Sequence of chain 1.H:
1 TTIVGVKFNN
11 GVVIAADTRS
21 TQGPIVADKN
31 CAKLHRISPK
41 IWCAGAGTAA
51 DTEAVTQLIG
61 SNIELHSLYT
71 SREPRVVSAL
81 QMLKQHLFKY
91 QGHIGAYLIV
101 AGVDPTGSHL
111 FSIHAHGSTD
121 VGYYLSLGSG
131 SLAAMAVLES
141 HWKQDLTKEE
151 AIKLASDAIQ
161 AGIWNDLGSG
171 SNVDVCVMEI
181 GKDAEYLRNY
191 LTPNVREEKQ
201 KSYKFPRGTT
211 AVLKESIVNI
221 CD

Sequence of chain 1.Z:
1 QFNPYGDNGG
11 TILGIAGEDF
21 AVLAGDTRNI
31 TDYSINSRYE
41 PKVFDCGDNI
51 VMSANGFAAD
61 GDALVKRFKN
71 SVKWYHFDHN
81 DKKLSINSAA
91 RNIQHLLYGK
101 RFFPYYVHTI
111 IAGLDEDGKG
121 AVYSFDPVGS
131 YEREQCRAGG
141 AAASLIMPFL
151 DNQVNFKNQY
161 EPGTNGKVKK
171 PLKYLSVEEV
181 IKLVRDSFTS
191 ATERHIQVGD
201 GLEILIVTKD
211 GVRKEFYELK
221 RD

Binding-site contacts:
Ligand atom C6 contacts residue GLY47 of chain 1.H at 3.5 Å.
Ligand atom C16 contacts residue THR1 of chain 1.H at 3.5 Å.
Ligand atom C20 contacts residue THR21 of chain 1.H at 3.0 Å.
Ligand atom C11 contacts residue GLY47 of chain 1.H at 3.8 Å.
Ligand atom O17 contacts residue THR21 of chain 1.H at 3.5 Å (h-bond).
Ligand atom N8 contacts residue GLY47 of chain 1.H at 3.0 Å (h-bond).
Ligand atom N8 contacts residue THR1 of chain 1.H at 3.7 Å.
Ligand atom C4 contacts residue GLY168 of chain 1.H at 3.0 Å.
Ligand atom C20 contacts residue TYR33 of chain 1.Z at 3.8 Å (hydrophobic).
Ligand atom O2 contacts residue THR1 of chain 1.H at 3.5 Å (h-bond).
Ligand atom C10 contacts residue THR1 of chain 1.H at 3.0 Å.
Ligand atom C15 contacts residue GLY45 of chain 1.H at 3.4 Å.
Ligand atom C3 contacts residue THR21 of chain 1.H at 3.9 Å.
Ligand atom C16 contacts residue GLY45 of chain 1.H at 3.6 Å.
Ligand atom C9 contacts residue THR1 of chain 1.H at 2.5 Å.
Ligand atom C14 contacts residue ALA49 of chain 1.H at 3.8 Å (hydrophobic).
Ligand atom C5 contacts residue THR21 of chain 1.H at 3.3 Å.
Ligand atom C4 contacts residue ARG19 of chain 1.H at 3.9 Å.
Ligand atom C1 contacts residue TYR33 of chain 1.Z at 3.5 Å (hydrophobic).
Ligand atom O19 contacts residue GLY47 of chain 1.H at 3.1 Å (h-bond).
Ligand atom C14 contacts residue GLY45 of chain 1.H at 3.9 Å.
Ligand atom O19 contacts residue ALA46 of chain 1.H at 3.6 Å.
Ligand atom C12 contacts residue SER20 of chain 1.H at 3.9 Å.
Ligand atom C15 contacts residue ALA46 of chain 1.H at 3.8 Å (hydrophobic).
Ligand atom C15 contacts residue THR52 of chain 1.H at 3.8 Å.
Ligand atom C18 contacts residue THR1 of chain 1.H at 1.4 Å.
Ligand atom C14 contacts residue THR52 of chain 1.H at 3.7 Å.
Ligand atom O7 contacts residue GLY47 of chain 1.H at 3.4 Å (h-bond).
Ligand atom C3 contacts residue THR1 of chain 1.H at 3.3 Å.
Ligand atom C11 contacts residue THR1 of chain 1.H at 3.8 Å.
Ligand atom C16 contacts residue ALA46 of chain 1.H at 3.8 Å (hydrophobic).
Ligand atom O19 contacts residue THR1 of chain 1.H at 2.3 Å (h-bond).
Ligand atom C12 contacts residue ALA49 of chain 1.H at 3.6 Å (hydrophobic).
Ligand atom C15 contacts residue ALA49 of chain 1.H at 3.8 Å (hydrophobic).
Ligand atom C16 contacts residue GLY47 of chain 1.H at 3.8 Å.
Ligand atom O17 contacts residue SER20 of chain 1.H at 3.7 Å.
Ligand atom C15 contacts residue GLY47 of chain 1.H at 3.9 Å.
Ligand atom C4 contacts residue THR21 of chain 1.H at 3.5 Å.
Ligand atom C4 contacts residue THR1 of chain 1.H at 3.5 Å.
Ligand atom C13 contacts residue ALA49 of chain 1.H at 3.4 Å (hydrophobic).

The small molecule below binds the protein below.
Small molecule (SMILES): C[C@]12OCC[C@H]1C(=O)N[C@]2(C=O)[C@@H](O)[C@@H]1C=CCCC1